Sequence of chain 1.A:
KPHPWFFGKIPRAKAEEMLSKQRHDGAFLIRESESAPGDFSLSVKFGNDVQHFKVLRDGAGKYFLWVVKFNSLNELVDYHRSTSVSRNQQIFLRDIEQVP

The small molecule below binds the protein below.
Small molecule (SMILES): CNC(=O)C[C@H](Cc1ccc(OP(=O)(O)O)cc1)C(=O)N[C@@H](CCC(=O)O)C(=O)N[C@@H](CC(N)=O)C(N)=O

Binding-site contacts:
Ligand atom C21 contacts residue LEU68 of chain 1.A at 3.7 Å (hydrophobic).
Ligand atom O1 contacts residue SER38 of chain 1.A at 3.3 Å (h-bond).
Ligand atom C21 contacts residue LYS57 of chain 1.A at 3.7 Å.
Ligand atom N5 contacts residue LYS57 of chain 1.A at 3.8 Å.
Ligand atom C16 contacts residue GLN54 of chain 1.A at 3.7 Å.
Ligand atom N4 contacts residue LYS57 of chain 1.A at 2.8 Å (salt-bridge).
Ligand atom C5 contacts residue LYS57 of chain 1.A at 3.9 Å.
Ligand atom C8 contacts residue HIS55 of chain 1.A at 3.1 Å.
Ligand atom O8 contacts residue TRP69 of chain 1.A at 3.5 Å.
Ligand atom O4 contacts residue SER36 of chain 1.A at 3.0 Å (h-bond).
Ligand atom C18 contacts residue TRP69 of chain 1.A at 3.5 Å (hydrophobic).
Ligand atom N4 contacts residue LEU68 of chain 1.A at 2.9 Å (h-bond).
Ligand atom N2 contacts residue HIS55 of chain 1.A at 2.7 Å (h-bond).
Ligand atom O13 contacts residue PHE56 of chain 1.A at 3.4 Å.
Ligand atom O2 contacts residue ARG15 of chain 1.A at 2.6 Å (salt-bridge).
Ligand atom C15 contacts residue HIS55 of chain 1.A at 3.8 Å.
Ligand atom O2 contacts residue ARG34 of chain 1.A at 2.8 Å (salt-bridge).
Ligand atom C13 contacts residue HIS55 of chain 1.A at 3.8 Å.
Ligand atom C16 contacts residue HIS55 of chain 1.A at 3.5 Å.
Ligand atom P1 contacts residue SER36 of chain 1.A at 3.8 Å.
Ligand atom P1 contacts residue ARG34 of chain 1.A at 3.7 Å.
Ligand atom C4 contacts residue ARG15 of chain 1.A at 3.5 Å.
Ligand atom P1 contacts residue SER38 of chain 1.A at 3.5 Å.
Ligand atom O3 contacts residue SER36 of chain 1.A at 3.7 Å.
Ligand atom C9 contacts residue HIS55 of chain 1.A at 3.4 Å.
Ligand atom C7 contacts residue LYS57 of chain 1.A at 3.8 Å.
Ligand atom C11 contacts residue ARG15 of chain 1.A at 3.5 Å.
Ligand atom O4 contacts residue SER44 of chain 1.A at 2.6 Å (h-bond).
Ligand atom C12 contacts residue ARG15 of chain 1.A at 3.4 Å.
Ligand atom O12 contacts residue LYS57 of chain 1.A at 3.4 Å.
Ligand atom C20 contacts residue TRP69 of chain 1.A at 3.6 Å (hydrophobic).
Ligand atom C7 contacts residue HIS55 of chain 1.A at 3.8 Å.
Ligand atom O13 contacts residue LYS57 of chain 1.A at 2.9 Å (salt-bridge).
Ligand atom C15 contacts residue PHE56 of chain 1.A at 3.3 Å (hydrophobic).
Ligand atom O3 contacts residue SER38 of chain 1.A at 2.8 Å (h-bond).
Ligand atom C20 contacts residue LEU68 of chain 1.A at 3.6 Å (hydrophobic).
Ligand atom O4 contacts residue ARG34 of chain 1.A at 3.2 Å (salt-bridge).
Ligand atom O7 contacts residue HIS55 of chain 1.A at 3.5 Å.
Ligand atom C3 contacts residue ARG15 of chain 1.A at 3.7 Å.
Ligand atom O7 contacts residue ARG15 of chain 1.A at 2.5 Å (salt-bridge).